This protein binds this small molecule.
Small molecule (SMILES): COc1cc(-c2ccc3c(c2)Nc2c(cccc2OCCN2CCOCC2)NC3=O)ccc1[N+](=O)[O-]

Binding-site contacts:
Ligand atom C18 contacts residue ASP147 of chain 1.A at 3.7 Å.
Ligand atom O3 contacts residue LYS37 of chain 1.A at 3.1 Å (salt-bridge).
Ligand atom C6 contacts residue GLU90 of chain 1.A at 3.8 Å.
Ligand atom C11 contacts residue ALA35 of chain 1.A at 3.8 Å (hydrophobic).
Ligand atom C10 contacts residue LEU136 of chain 1.A at 3.5 Å (hydrophobic).
Ligand atom O3 contacts residue ASP147 of chain 1.A at 3.5 Å.
Ligand atom C21 contacts residue VAL22 of chain 1.A at 3.7 Å (hydrophobic).
Ligand atom C15 contacts residue VAL22 of chain 1.A at 3.6 Å (hydrophobic).
Ligand atom C12 contacts residue VAL22 of chain 1.A at 3.6 Å (hydrophobic).
Ligand atom O2 contacts residue LEU14 of chain 1.A at 3.4 Å (h-bond).
Ligand atom O6 contacts residue CYS86 of chain 1.A at 2.8 Å (h-bond).
Ligand atom C24 contacts residue GLY89 of chain 1.A at 3.5 Å.
Ligand atom C17 contacts residue VAL22 of chain 1.A at 3.8 Å (hydrophobic).
Ligand atom C19 contacts residue VAL22 of chain 1.A at 3.8 Å (hydrophobic).
Ligand atom C16 contacts residue VAL22 of chain 1.A at 3.7 Å (hydrophobic).
Ligand atom C24 contacts residue CYS86 of chain 1.A at 3.4 Å (hydrophobic).
Ligand atom O5 contacts residue ASP147 of chain 1.A at 3.2 Å (salt-bridge).
Ligand atom C23 contacts residue GLY89 of chain 1.A at 3.6 Å.
Ligand atom O6 contacts residue TYR85 of chain 1.A at 3.5 Å.
Ligand atom O4 contacts residue TYR19 of chain 1.A at 3.4 Å.
Ligand atom C22 contacts residue LEU136 of chain 1.A at 3.7 Å (hydrophobic).
Ligand atom C24 contacts residue TYR85 of chain 1.A at 3.7 Å (hydrophobic).
Ligand atom C5 contacts residue LEU14 of chain 1.A at 3.7 Å (hydrophobic).
Ligand atom N4 contacts residue CYS86 of chain 1.A at 2.7 Å (h-bond).
Ligand atom C22 contacts residue CYS86 of chain 1.A at 3.5 Å (hydrophobic).
Ligand atom N3 contacts residue ASP147 of chain 1.A at 3.1 Å (salt-bridge).
Ligand atom O6 contacts residue LEU136 of chain 1.A at 3.6 Å.
Ligand atom N3 contacts residue TYR19 of chain 1.A at 3.6 Å.
Ligand atom C11 contacts residue LEU136 of chain 1.A at 3.6 Å (hydrophobic).
Ligand atom C23 contacts residue CYS86 of chain 1.A at 3.4 Å (hydrophobic).
Ligand atom O5 contacts residue TYR19 of chain 1.A at 3.6 Å.
Ligand atom O4 contacts residue ASP147 of chain 1.A at 3.2 Å (salt-bridge).
Ligand atom C14 contacts residue GLU90 of chain 1.A at 3.7 Å.
Ligand atom C20 contacts residue TYR19 of chain 1.A at 3.5 Å (hydrophobic).
Ligand atom O2 contacts residue GLU90 of chain 1.A at 3.5 Å (salt-bridge).
Ligand atom C20 contacts residue VAL22 of chain 1.A at 3.8 Å (hydrophobic).
Ligand atom C25 contacts residue GLY89 of chain 1.A at 3.8 Å.
Ligand atom N2 contacts residue GLU90 of chain 1.A at 3.5 Å (salt-bridge).
Ligand atom O5 contacts residue LYS37 of chain 1.A at 2.8 Å (salt-bridge).
Ligand atom C18 contacts residue LYS37 of chain 1.A at 3.6 Å.

Sequence of chain 1.A:
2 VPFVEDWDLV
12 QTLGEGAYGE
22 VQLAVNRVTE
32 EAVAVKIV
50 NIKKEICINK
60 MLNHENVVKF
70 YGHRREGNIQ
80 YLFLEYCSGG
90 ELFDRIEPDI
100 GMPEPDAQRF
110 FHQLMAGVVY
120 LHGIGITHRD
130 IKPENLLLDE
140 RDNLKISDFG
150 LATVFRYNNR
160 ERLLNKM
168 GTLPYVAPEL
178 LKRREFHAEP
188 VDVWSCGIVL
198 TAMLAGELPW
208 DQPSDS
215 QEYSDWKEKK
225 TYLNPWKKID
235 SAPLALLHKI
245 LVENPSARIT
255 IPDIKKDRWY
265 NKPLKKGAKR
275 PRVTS